The small molecule below binds the protein below.
Small molecule (SMILES): CC(=O)N[C@@H]1[C@@H](O)[C@H](O[C@@H]2O[C@H](CO[C@]3(C(=O)O)C[C@H](O)[C@@H](NC(C)=O)[C@H]([C@H](O)[C@H](O)CO)O3)[C@H](O)[C@H](O)[C@H]2O)[C@@H](CO)O[C@H]1O

Sequence of chain 12.C:
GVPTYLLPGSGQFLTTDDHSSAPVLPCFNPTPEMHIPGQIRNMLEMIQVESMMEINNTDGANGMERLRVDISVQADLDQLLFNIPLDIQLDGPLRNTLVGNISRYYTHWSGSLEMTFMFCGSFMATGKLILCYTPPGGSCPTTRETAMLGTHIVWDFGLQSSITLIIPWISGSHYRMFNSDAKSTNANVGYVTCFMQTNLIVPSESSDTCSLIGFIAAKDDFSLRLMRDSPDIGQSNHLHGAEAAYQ

Binding-site contacts:
Ligand atom O10 contacts residue ARG270 of chain 12.A at 4.0 Å.
Ligand atom O4 contacts residue ASN275 of chain 12.A at 3.0 Å (h-bond).
Ligand atom C5 contacts residue PRO231 of chain 12.C at 3.6 Å (hydrophobic).
Ligand atom C11 contacts residue GLY234 of chain 12.C at 3.9 Å.
Ligand atom O4 contacts residue ASP232 of chain 12.C at 2.8 Å (salt-bridge).
Ligand atom C10 contacts residue ASN275 of chain 12.A at 3.2 Å.
Ligand atom O3 contacts residue ASP91 of chain 12.C at 4.0 Å.
Ligand atom O6 contacts residue PRO274 of chain 12.A at 3.7 Å.
Ligand atom C10 contacts residue PRO231 of chain 12.C at 3.9 Å (hydrophobic).
Ligand atom C4 contacts residue ASP232 of chain 12.C at 3.5 Å.
Ligand atom N5 contacts residue PRO231 of chain 12.C at 2.9 Å (h-bond).
Ligand atom C3 contacts residue ARG95 of chain 12.C at 3.9 Å.
Ligand atom O7 contacts residue PRO274 of chain 12.A at 3.4 Å.
Ligand atom C1 contacts residue ARG104 of chain 12.C at 3.7 Å.
Ligand atom C4 contacts residue PRO274 of chain 12.A at 4.0 Å (hydrophobic).
Ligand atom C3 contacts residue ARG104 of chain 12.C at 3.9 Å.
Ligand atom C6 contacts residue PRO231 of chain 12.C at 4.0 Å (hydrophobic).
Ligand atom C5 contacts residue PRO274 of chain 12.A at 3.9 Å (hydrophobic).
Ligand atom C5 contacts residue ASN275 of chain 12.A at 3.5 Å.
Ligand atom C11 contacts residue ASP232 of chain 12.C at 3.8 Å.
Ligand atom O7 contacts residue SER180 of chain 12.C at 3.7 Å.
Ligand atom C3 contacts residue PRO274 of chain 12.A at 3.8 Å (hydrophobic).
Ligand atom C11 contacts residue PRO231 of chain 12.C at 4.0 Å (hydrophobic).
Ligand atom C4 contacts residue ASP91 of chain 12.C at 3.3 Å.
Ligand atom O3 contacts residue GLY282 of chain 12.A at 3.4 Å.
Ligand atom C3 contacts residue ASP232 of chain 12.C at 4.1 Å.
Ligand atom O4 contacts residue ASP91 of chain 12.C at 2.8 Å (salt-bridge).
Ligand atom C6 contacts residue ASP91 of chain 12.C at 3.9 Å.
Ligand atom C4 contacts residue PRO231 of chain 12.C at 3.4 Å (hydrophobic).
Ligand atom O3 contacts residue PRO274 of chain 12.A at 3.9 Å.
Ligand atom O4 contacts residue ARG95 of chain 12.C at 3.6 Å.
Ligand atom O4 contacts residue PRO231 of chain 12.C at 3.8 Å.
Ligand atom O6 contacts residue ASP91 of chain 12.C at 3.3 Å.
Ligand atom N5 contacts residue ASN275 of chain 12.A at 3.5 Å (h-bond).
Ligand atom C4 contacts residue ASN275 of chain 12.A at 3.8 Å.
Ligand atom C4 contacts residue ARG104 of chain 12.C at 4.0 Å.
Ligand atom C11 contacts residue ILE233 of chain 12.C at 3.8 Å (hydrophobic).
Ligand atom O10 contacts residue ASN275 of chain 12.A at 2.9 Å (h-bond).
Ligand atom C3 contacts residue PRO274 of chain 12.A at 4.1 Å (hydrophobic).
Ligand atom O1B contacts residue ARG104 of chain 12.C at 2.8 Å (salt-bridge).

Sequence of chain 12.A:
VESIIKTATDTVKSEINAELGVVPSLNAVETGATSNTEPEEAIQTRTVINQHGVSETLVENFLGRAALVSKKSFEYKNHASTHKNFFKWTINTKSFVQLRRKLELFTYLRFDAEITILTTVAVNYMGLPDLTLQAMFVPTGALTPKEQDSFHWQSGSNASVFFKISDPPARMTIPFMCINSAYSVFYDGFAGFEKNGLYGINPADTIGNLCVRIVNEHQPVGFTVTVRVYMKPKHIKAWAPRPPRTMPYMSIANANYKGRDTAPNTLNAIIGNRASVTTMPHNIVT